Binding-site contacts:
Ligand atom N contacts residue ASN231 of chain 2.A at 2.7 Å (h-bond).
Ligand atom N contacts residue LEU179 of chain 2.A at 3.6 Å.
Ligand atom O contacts residue VAL51 of chain 2.A at 3.6 Å.
Ligand atom O2P contacts residue ARG134 of chain 2.A at 2.7 Å (salt-bridge).
Ligand atom O2P contacts residue ARG61 of chain 2.A at 2.8 Å (salt-bridge).
Ligand atom CA contacts residue ASN55 of chain 2.A at 3.3 Å.
Ligand atom O contacts residue LYS54 of chain 2.A at 3.5 Å.
Ligand atom N contacts residue ASN180 of chain 2.A at 3.0 Å (h-bond).
Ligand atom CB contacts residue ASN180 of chain 2.A at 3.4 Å.
Ligand atom CA contacts residue GLU19 of chain 2.A at 3.6 Å.
Ligand atom N contacts residue GLU19 of chain 2.A at 2.9 Å (salt-bridge).
Ligand atom CG contacts residue ASN55 of chain 2.A at 3.6 Å.
Ligand atom C contacts residue ASN180 of chain 2.A at 3.7 Å.
Ligand atom CA contacts residue ASN231 of chain 2.A at 3.6 Å.
Ligand atom C contacts residue GLU19 of chain 2.A at 3.8 Å.
Ligand atom O contacts residue ASN231 of chain 2.A at 2.9 Å (h-bond).
Ligand atom C contacts residue ASN55 of chain 2.A at 3.4 Å.
Ligand atom O contacts residue VAL51 of chain 2.A at 3.5 Å.
Ligand atom CB contacts residue GLU19 of chain 2.A at 3.4 Å.
Ligand atom O3P contacts residue ARG134 of chain 2.A at 2.8 Å (salt-bridge).
Ligand atom CB contacts residue ASN55 of chain 2.A at 3.3 Å.
Ligand atom P contacts residue TYR135 of chain 2.A at 3.7 Å.
Ligand atom NH2 contacts residue ASN55 of chain 2.A at 3.5 Å (h-bond).
Ligand atom P contacts residue ARG61 of chain 2.A at 3.6 Å.
Ligand atom NH2 contacts residue GLY59 of chain 2.A at 3.7 Å.
Ligand atom NE contacts residue ASN55 of chain 2.A at 3.1 Å (h-bond).
Ligand atom CG2 contacts residue V1H1 of chain 2.D at 3.6 Å.
Ligand atom CA contacts residue ASN180 of chain 2.A at 3.6 Å.
Ligand atom P contacts residue ARG134 of chain 2.A at 3.8 Å.
Ligand atom OG contacts residue GLU19 of chain 2.A at 2.7 Å (salt-bridge).
Ligand atom CB contacts residue ASN180 of chain 2.A at 3.8 Å.
Ligand atom CG1 contacts residue LEU179 of chain 2.A at 3.6 Å (hydrophobic).
Ligand atom O3P contacts residue TYR135 of chain 2.A at 2.5 Å (h-bond).
Ligand atom O contacts residue LEU179 of chain 2.A at 3.8 Å.
Ligand atom O contacts residue ASN55 of chain 2.A at 2.9 Å (h-bond).
Ligand atom NH1 contacts residue GLY58 of chain 2.A at 3.8 Å.
Ligand atom O1P contacts residue ARG61 of chain 2.A at 2.6 Å (salt-bridge).
Ligand atom O contacts residue VAL183 of chain 2.A at 3.6 Å.
Ligand atom C contacts residue VAL51 of chain 2.A at 3.8 Å (hydrophobic).
Ligand atom N contacts residue VAL51 of chain 2.A at 3.8 Å.

The small molecule below binds the protein below.
Small molecule (SMILES): CC[C@H](C)[C@H](NC(=O)[C@H](COP(=O)(O)O)NC(=O)CN)C(=O)N1CCC[C@H]1C(=O)NCC(=O)N[C@@H](CCCN=C(N)N)C(=O)N[C@@H](C)C(=O)N[C@H](C=O)CO

Sequence of chain 2.A:
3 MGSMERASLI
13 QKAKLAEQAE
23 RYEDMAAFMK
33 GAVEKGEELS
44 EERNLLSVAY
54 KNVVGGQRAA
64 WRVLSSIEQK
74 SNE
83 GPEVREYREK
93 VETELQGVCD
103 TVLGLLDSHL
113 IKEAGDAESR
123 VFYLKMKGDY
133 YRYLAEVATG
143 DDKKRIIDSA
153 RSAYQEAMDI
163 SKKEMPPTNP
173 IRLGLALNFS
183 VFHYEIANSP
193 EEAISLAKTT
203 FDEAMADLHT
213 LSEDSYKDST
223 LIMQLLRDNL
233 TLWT